The protein below binds the small molecule below.
Small molecule (SMILES): OCCSc1ccc(Cl)cn1

Binding-site contacts:
Ligand atom C9 contacts residue GLN385 of chain 2.A at 3.8 Å.
Ligand atom C3 contacts residue YPN1 of chain 2.I at 3.9 Å.
Ligand atom C2 contacts residue MET340 of chain 2.A at 4.1 Å (hydrophobic).
Ligand atom C9 contacts residue TYR384 of chain 2.A at 3.5 Å (hydrophobic).
Ligand atom S8 contacts residue TRP337 of chain 2.A at 4.0 Å.
Ligand atom C10 contacts residue GLN385 of chain 2.A at 3.7 Å.
Ligand atom O11 contacts residue TYR384 of chain 2.A at 2.7 Å (h-bond).
Ligand atom N4 contacts residue PHE382 of chain 2.A at 4.3 Å.
Ligand atom C6 contacts residue TRP337 of chain 2.A at 3.5 Å (hydrophobic).
Ligand atom CL7 contacts residue TRP337 of chain 2.A at 3.7 Å.
Ligand atom C5 contacts residue TRP337 of chain 2.A at 3.6 Å (hydrophobic).
Ligand atom O11 contacts residue TYR467 of chain 2.A at 2.6 Å (h-bond).
Ligand atom O11 contacts residue YPN1 of chain 2.H at 3.9 Å.
Ligand atom C9 contacts residue LEU500 of chain 2.A at 4.1 Å (hydrophobic).
Ligand atom C3 contacts residue GLN385 of chain 2.A at 4.2 Å.
Ligand atom C10 contacts residue TYR384 of chain 2.A at 3.5 Å (hydrophobic).
Ligand atom N4 contacts residue GLN385 of chain 2.A at 3.1 Å (h-bond).
Ligand atom C1 contacts residue YPN1 of chain 2.I at 3.7 Å.
Ligand atom O11 contacts residue ASP336 of chain 2.A at 3.5 Å (salt-bridge).
Ligand atom C1 contacts residue TRP337 of chain 2.A at 3.7 Å (hydrophobic).
Ligand atom C10 contacts residue TRP337 of chain 2.A at 3.8 Å (hydrophobic).
Ligand atom C10 contacts residue TYR467 of chain 2.A at 3.2 Å (hydrophobic).
Ligand atom S8 contacts residue LEU500 of chain 2.A at 4.0 Å.
Ligand atom C5 contacts residue GLN385 of chain 2.A at 3.2 Å.
Ligand atom C3 contacts residue TRP337 of chain 2.A at 4.2 Å (hydrophobic).
Ligand atom C6 contacts residue YPN1 of chain 2.I at 3.7 Å.
Ligand atom N4 contacts residue YPN1 of chain 2.I at 4.3 Å.
Ligand atom C1 contacts residue MET340 of chain 2.A at 3.7 Å (hydrophobic).
Ligand atom C2 contacts residue THR361 of chain 2.A at 4.2 Å.
Ligand atom N4 contacts residue TRP337 of chain 2.A at 4.0 Å.
Ligand atom CL7 contacts residue MET470 of chain 2.A at 3.8 Å.
Ligand atom C5 contacts residue YPN1 of chain 2.I at 4.1 Å.
Ligand atom C2 contacts residue TRP337 of chain 2.A at 4.0 Å (hydrophobic).
Ligand atom C9 contacts residue ASP336 of chain 2.A at 3.2 Å.
Ligand atom C10 contacts residue ASP336 of chain 2.A at 3.4 Å.
Ligand atom C9 contacts residue YPN1 of chain 2.H at 3.9 Å.
Ligand atom C2 contacts residue YPN1 of chain 2.I at 3.7 Å.
Ligand atom O11 contacts residue GLN385 of chain 2.A at 3.8 Å.
Ligand atom CL7 contacts residue YPN1 of chain 2.I at 3.7 Å.
Ligand atom S8 contacts residue ASP336 of chain 2.A at 3.7 Å.

Sequence of chain 2.A:
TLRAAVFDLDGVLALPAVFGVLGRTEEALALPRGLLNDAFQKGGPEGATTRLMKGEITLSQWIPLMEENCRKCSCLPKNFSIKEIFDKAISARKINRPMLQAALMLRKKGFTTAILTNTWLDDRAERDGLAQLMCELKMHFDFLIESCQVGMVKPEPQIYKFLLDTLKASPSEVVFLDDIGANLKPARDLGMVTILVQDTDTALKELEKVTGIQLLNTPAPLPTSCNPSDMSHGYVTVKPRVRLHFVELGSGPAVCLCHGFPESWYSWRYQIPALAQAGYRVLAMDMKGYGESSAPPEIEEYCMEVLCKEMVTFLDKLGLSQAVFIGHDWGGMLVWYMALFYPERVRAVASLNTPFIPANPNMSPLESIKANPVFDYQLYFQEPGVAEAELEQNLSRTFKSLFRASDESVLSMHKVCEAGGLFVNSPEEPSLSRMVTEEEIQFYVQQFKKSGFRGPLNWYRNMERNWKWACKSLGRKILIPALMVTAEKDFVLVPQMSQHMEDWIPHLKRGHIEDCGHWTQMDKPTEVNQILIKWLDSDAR